The small molecule below binds the protein below.
Small molecule (SMILES): CC(=O)N[C@@H]1[C@@H](O)[C@H](O)[C@@H](CO)O[C@H]1O

Sequence of chain 2.A:
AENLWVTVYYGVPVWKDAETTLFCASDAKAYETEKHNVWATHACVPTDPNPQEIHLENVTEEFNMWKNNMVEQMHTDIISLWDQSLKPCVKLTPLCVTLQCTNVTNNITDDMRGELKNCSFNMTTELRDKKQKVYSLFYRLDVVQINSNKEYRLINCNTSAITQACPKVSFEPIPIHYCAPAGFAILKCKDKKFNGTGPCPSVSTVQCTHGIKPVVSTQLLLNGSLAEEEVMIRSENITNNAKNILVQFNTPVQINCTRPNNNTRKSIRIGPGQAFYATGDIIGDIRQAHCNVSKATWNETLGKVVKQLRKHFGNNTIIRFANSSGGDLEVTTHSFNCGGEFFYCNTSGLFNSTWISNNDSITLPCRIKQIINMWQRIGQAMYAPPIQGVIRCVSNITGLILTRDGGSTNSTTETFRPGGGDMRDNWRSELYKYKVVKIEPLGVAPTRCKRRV

Binding-site contacts:
Ligand atom C1 contacts residue THR248 of chain 2.A at 3.4 Å.
Ligand atom O6 contacts residue ASN249 of chain 2.A at 4.0 Å.
Ligand atom O7 contacts residue ASN246 of chain 2.A at 4.5 Å.
Ligand atom O6 contacts residue THR248 of chain 2.A at 4.1 Å.
Ligand atom C8 contacts residue ASN246 of chain 2.A at 3.9 Å.
Ligand atom C2 contacts residue ASN246 of chain 2.A at 2.5 Å.
Ligand atom C5 contacts residue ASN246 of chain 2.A at 3.7 Å.
Ligand atom C3 contacts residue ASN246 of chain 2.A at 3.8 Å.
Ligand atom C5 contacts residue THR248 of chain 2.A at 3.5 Å.
Ligand atom O5 contacts residue THR248 of chain 2.A at 3.2 Å (h-bond).
Ligand atom C6 contacts residue THR248 of chain 2.A at 4.0 Å.
Ligand atom N2 contacts residue ASN246 of chain 2.A at 2.9 Å (h-bond).
Ligand atom O5 contacts residue ASN249 of chain 2.A at 4.0 Å.
Ligand atom O5 contacts residue ASN246 of chain 2.A at 2.4 Å (h-bond).
Ligand atom C4 contacts residue ASN246 of chain 2.A at 4.2 Å.
Ligand atom C1 contacts residue ASN246 of chain 2.A at 1.4 Å.
Ligand atom C7 contacts residue ASN246 of chain 2.A at 3.6 Å.